The small molecule below binds the protein below.
Small molecule (SMILES): CC(=O)N[C@H]1[C@H](O[C@H]2[C@H](O)[C@@H](NC(C)=O)CO[C@@H]2CO)O[C@H](CO)[C@@H](O)[C@@H]1O

Binding-site contacts:
Ligand atom C6 contacts residue HIS119 of chain 1.B at 3.7 Å.
Ligand atom C5 contacts residue ASN116 of chain 1.B at 3.7 Å.
Ligand atom O5 contacts residue ASN116 of chain 1.B at 2.4 Å (h-bond).
Ligand atom C1 contacts residue SER118 of chain 1.B at 4.2 Å.
Ligand atom O7 contacts residue HIS119 of chain 1.B at 3.5 Å (h-bond).
Ligand atom O7 contacts residue ASN116 of chain 1.B at 3.7 Å.
Ligand atom O4 contacts residue HIS119 of chain 1.B at 4.4 Å.
Ligand atom C1 contacts residue ASN116 of chain 1.B at 1.4 Å.
Ligand atom C4 contacts residue HIS119 of chain 1.B at 4.5 Å.
Ligand atom C6 contacts residue TRP43 of chain 1.B at 4.0 Å (hydrophobic).
Ligand atom C6 contacts residue MSE11 of chain 1.B at 4.2 Å.
Ligand atom C3 contacts residue ASN116 of chain 1.B at 3.8 Å.
Ligand atom C7 contacts residue ASN116 of chain 1.B at 3.4 Å.
Ligand atom O5 contacts residue HIS119 of chain 1.B at 3.8 Å.
Ligand atom C1 contacts residue TRP43 of chain 1.B at 4.4 Å (hydrophobic).
Ligand atom O6 contacts residue TRP43 of chain 1.B at 3.5 Å.
Ligand atom C4 contacts residue ASN116 of chain 1.B at 4.2 Å.
Ligand atom C8 contacts residue MSE11 of chain 1.B at 3.9 Å.
Ligand atom C5 contacts residue HIS119 of chain 1.B at 3.5 Å.
Ligand atom N2 contacts residue SER118 of chain 1.B at 4.4 Å.
Ligand atom N2 contacts residue ASN116 of chain 1.B at 2.8 Å (h-bond).
Ligand atom C1 contacts residue HIS119 of chain 1.B at 3.7 Å.
Ligand atom C7 contacts residue HIS119 of chain 1.B at 4.2 Å.
Ligand atom O5 contacts residue TRP43 of chain 1.B at 3.7 Å.
Ligand atom C3 contacts residue HIS119 of chain 1.B at 4.5 Å.
Ligand atom C2 contacts residue ASN116 of chain 1.B at 2.4 Å.

Sequence of chain 1.B:
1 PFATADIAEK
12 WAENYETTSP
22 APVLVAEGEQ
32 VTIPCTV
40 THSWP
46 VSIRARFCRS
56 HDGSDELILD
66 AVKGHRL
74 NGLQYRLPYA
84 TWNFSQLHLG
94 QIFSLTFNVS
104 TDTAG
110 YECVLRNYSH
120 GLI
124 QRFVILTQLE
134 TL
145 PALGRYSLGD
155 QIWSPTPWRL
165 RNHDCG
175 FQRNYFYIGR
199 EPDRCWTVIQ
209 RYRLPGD